Sequence of chain 1.A:
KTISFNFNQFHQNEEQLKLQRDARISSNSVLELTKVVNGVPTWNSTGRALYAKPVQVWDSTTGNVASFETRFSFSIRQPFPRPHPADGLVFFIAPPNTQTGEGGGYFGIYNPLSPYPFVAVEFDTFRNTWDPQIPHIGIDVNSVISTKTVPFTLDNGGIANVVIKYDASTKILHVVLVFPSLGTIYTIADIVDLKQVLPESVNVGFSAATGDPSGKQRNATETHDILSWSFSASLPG

A protein and the small-molecule ligand that binds it are described below.
Small molecule (SMILES): CC(=O)N[C@H]1[C@H](O[C@H]2[C@H](O)[C@@H](NC(C)=O)CO[C@@H]2CO)O[C@H](CO)[C@@H](O)[C@@H]1O

Binding-site contacts:
Ligand atom O7 contacts residue ASN44 of chain 1.A at 3.9 Å.
Ligand atom O5 contacts residue ASN44 of chain 1.A at 1.9 Å (h-bond).
Ligand atom O7 contacts residue TRP43 of chain 1.A at 4.2 Å.
Ligand atom O6 contacts residue ASN44 of chain 1.A at 4.1 Å.
Ligand atom C7 contacts residue ASN44 of chain 1.A at 3.9 Å.
Ligand atom C8 contacts residue PRO213 of chain 1.A at 4.0 Å (hydrophobic).
Ligand atom N2 contacts residue ASN44 of chain 1.A at 3.4 Å (h-bond).
Ligand atom C7 contacts residue TRP43 of chain 1.A at 4.5 Å (hydrophobic).
Ligand atom C5 contacts residue ASN44 of chain 1.A at 3.3 Å.
Ligand atom C1 contacts residue ASN44 of chain 1.A at 1.3 Å.
Ligand atom N2 contacts residue PRO213 of chain 1.A at 4.1 Å.
Ligand atom C2 contacts residue ASN44 of chain 1.A at 2.7 Å.
Ligand atom C7 contacts residue PRO213 of chain 1.A at 4.2 Å (hydrophobic).
Ligand atom C8 contacts residue TRP43 of chain 1.A at 3.8 Å (hydrophobic).
Ligand atom C3 contacts residue ASN44 of chain 1.A at 3.8 Å.
Ligand atom C4 contacts residue ASN44 of chain 1.A at 4.0 Å.
Ligand atom C6 contacts residue ASN44 of chain 1.A at 4.1 Å.
Ligand atom C1 contacts residue PRO213 of chain 1.A at 4.4 Å (hydrophobic).